Sequence of chain 1.B:
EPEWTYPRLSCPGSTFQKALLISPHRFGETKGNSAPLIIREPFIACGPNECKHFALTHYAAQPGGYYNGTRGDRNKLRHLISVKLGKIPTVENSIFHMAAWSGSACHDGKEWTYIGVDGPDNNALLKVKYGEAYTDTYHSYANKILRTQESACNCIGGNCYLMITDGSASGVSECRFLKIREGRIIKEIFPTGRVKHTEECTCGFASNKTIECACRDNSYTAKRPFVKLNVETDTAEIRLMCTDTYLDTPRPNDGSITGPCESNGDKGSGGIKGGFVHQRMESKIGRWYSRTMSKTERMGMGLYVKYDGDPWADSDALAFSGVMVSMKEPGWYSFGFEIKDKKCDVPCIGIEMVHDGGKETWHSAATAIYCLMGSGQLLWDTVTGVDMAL

This small molecule binds to this protein.
Small molecule (SMILES): CCC(CC)O[C@@H]1C=C(C(=O)O)C[C@H](N)[C@H]1NC(C)=O

Binding-site contacts:
Ligand atom C7 contacts residue TYR409 of chain 1.B at 3.2 Å (hydrophobic).
Ligand atom C3 contacts residue ARG116 of chain 1.B at 3.7 Å.
Ligand atom N4 contacts residue GLU117 of chain 1.B at 2.9 Å (salt-bridge).
Ligand atom C1 contacts residue TYR409 of chain 1.B at 2.9 Å (hydrophobic).
Ligand atom O10 contacts residue ARG150 of chain 1.B at 2.8 Å (salt-bridge).
Ligand atom C82 contacts residue ARG223 of chain 1.B at 3.7 Å.
Ligand atom O1A contacts residue EDO1 of chain 1.S at 3.9 Å.
Ligand atom C9 contacts residue ALA245 of chain 1.B at 3.9 Å (hydrophobic).
Ligand atom C91 contacts residue ALA245 of chain 1.B at 3.7 Å (hydrophobic).
Ligand atom C9 contacts residue ASN294 of chain 1.B at 3.8 Å.
Ligand atom O1A contacts residue ARG116 of chain 1.B at 2.9 Å (salt-bridge).
Ligand atom C4 contacts residue ASP149 of chain 1.B at 3.6 Å.
Ligand atom C3 contacts residue GLU117 of chain 1.B at 3.5 Å.
Ligand atom C11 contacts residue TRP177 of chain 1.B at 3.7 Å (hydrophobic).
Ligand atom C91 contacts residue ARG292 of chain 1.B at 3.7 Å.
Ligand atom C7 contacts residue ARG292 of chain 1.B at 3.7 Å.
Ligand atom O1A contacts residue ARG374 of chain 1.B at 2.8 Å (salt-bridge).
Ligand atom C9 contacts residue GLU275 of chain 1.B at 3.6 Å.
Ligand atom C3 contacts residue TYR409 of chain 1.B at 3.0 Å (hydrophobic).
Ligand atom C10 contacts residue ARG150 of chain 1.B at 3.8 Å.
Ligand atom O1A contacts residue TYR409 of chain 1.B at 3.4 Å (h-bond).
Ligand atom O10 contacts residue ASP149 of chain 1.B at 3.5 Å.
Ligand atom N4 contacts residue ASP149 of chain 1.B at 3.1 Å (salt-bridge).
Ligand atom C3 contacts residue ASP149 of chain 1.B at 3.4 Å.
Ligand atom C81 contacts residue ARG223 of chain 1.B at 3.5 Å.
Ligand atom C91 contacts residue ASN294 of chain 1.B at 3.3 Å.
Ligand atom C6 contacts residue GLU276 of chain 1.B at 3.6 Å.
Ligand atom C4 contacts residue TYR409 of chain 1.B at 3.5 Å (hydrophobic).
Ligand atom C82 contacts residue ARG150 of chain 1.B at 3.7 Å.
Ligand atom C6 contacts residue TYR409 of chain 1.B at 3.8 Å (hydrophobic).
Ligand atom C1 contacts residue ARG374 of chain 1.B at 3.6 Å.
Ligand atom C2 contacts residue TYR409 of chain 1.B at 3.1 Å (hydrophobic).
Ligand atom C82 contacts residue ILE221 of chain 1.B at 3.8 Å (hydrophobic).
Ligand atom C4 contacts residue GLU276 of chain 1.B at 3.8 Å.
Ligand atom O1B contacts residue TYR409 of chain 1.B at 3.1 Å (h-bond).
Ligand atom C4 contacts residue GLU117 of chain 1.B at 3.7 Å.
Ligand atom O1B contacts residue ARG374 of chain 1.B at 2.9 Å (salt-bridge).
Ligand atom C9 contacts residue ARG292 of chain 1.B at 3.7 Å.
Ligand atom O1B contacts residue ARG292 of chain 1.B at 3.1 Å (salt-bridge).
Ligand atom C8 contacts residue GLU275 of chain 1.B at 3.5 Å.